Binding-site contacts:
Ligand atom C26 contacts residue PHE49 of chain 1.B at 3.4 Å (hydrophobic).
Ligand atom C02 contacts residue PHE49 of chain 1.B at 4.0 Å (hydrophobic).
Ligand atom C04 contacts residue LEU48 of chain 1.B at 3.7 Å (hydrophobic).
Ligand atom C05 contacts residue GLU26 of chain 1.C at 3.9 Å.
Ligand atom C09 contacts residue LEU48 of chain 1.B at 3.9 Å (hydrophobic).
Ligand atom O27 contacts residue GLU26 of chain 1.C at 3.5 Å.
Ligand atom O25 contacts residue PHE49 of chain 1.B at 3.5 Å.
Ligand atom O25 contacts residue ARG22 of chain 1.C at 4.1 Å.
Ligand atom N11 contacts residue ILE28 of chain 1.C at 3.8 Å.
Ligand atom C06 contacts residue SER52 of chain 1.B at 3.5 Å.
Ligand atom O24 contacts residue GLN51 of chain 1.B at 3.7 Å.
Ligand atom O14 contacts residue LEU48 of chain 1.B at 3.8 Å.
Ligand atom C07 contacts residue GLU26 of chain 1.C at 4.1 Å.
Ligand atom C03 contacts residue LEU23 of chain 1.C at 4.1 Å (hydrophobic).
Ligand atom C26 contacts residue ARG22 of chain 1.C at 3.2 Å.
Ligand atom C16 contacts residue TRP90 of chain 1.C at 3.8 Å (hydrophobic).
Ligand atom C26 contacts residue SER52 of chain 1.B at 3.5 Å.
Ligand atom C01 contacts residue SER52 of chain 1.B at 3.6 Å.
Ligand atom C15 contacts residue TYR82 of chain 1.B at 4.0 Å (hydrophobic).
Ligand atom C03 contacts residue PHE49 of chain 1.B at 4.0 Å (hydrophobic).
Ligand atom C15 contacts residue TRP90 of chain 1.C at 3.4 Å (hydrophobic).
Ligand atom CL1 contacts residue TRP90 of chain 1.C at 3.3 Å.
Ligand atom F22 contacts residue THR79 of chain 1.B at 3.5 Å.
Ligand atom F22 contacts residue ILE44 of chain 1.B at 3.1 Å.
Ligand atom C10 contacts residue LEU48 of chain 1.B at 4.1 Å (hydrophobic).
Ligand atom O27 contacts residue SER52 of chain 1.B at 3.3 Å (h-bond).
Ligand atom C17 contacts residue TRP90 of chain 1.C at 3.9 Å (hydrophobic).
Ligand atom C02 contacts residue LEU48 of chain 1.B at 3.6 Å (hydrophobic).
Ligand atom N12 contacts residue HIS60 of chain 1.C at 3.9 Å.
Ligand atom C19 contacts residue ILE44 of chain 1.B at 4.1 Å (hydrophobic).
Ligand atom C20 contacts residue LEU114 of chain 1.C at 4.2 Å (hydrophobic).
Ligand atom C01 contacts residue GLU26 of chain 1.C at 3.4 Å.
Ligand atom C21 contacts residue TYR82 of chain 1.B at 3.6 Å (hydrophobic).
Ligand atom C03 contacts residue LEU48 of chain 1.B at 3.4 Å (hydrophobic).
Ligand atom O24 contacts residue LEU48 of chain 1.B at 3.3 Å.
Ligand atom C02 contacts residue GLU26 of chain 1.C at 4.1 Å.
Ligand atom O27 contacts residue ARG22 of chain 1.C at 3.6 Å (salt-bridge).
Ligand atom F22 contacts residue VAL92 of chain 1.C at 3.6 Å.
Ligand atom C06 contacts residue GLU26 of chain 1.C at 3.2 Å.
Ligand atom C01 contacts residue LEU48 of chain 1.B at 4.2 Å (hydrophobic).

A protein and the small-molecule ligand that binds it are described below.
Small molecule (SMILES): O=C(NCc1ccc2c(c1)OCO2)c1nnc(Cc2ccc(F)cc2Cl)o1

Sequence of chain 1.B:
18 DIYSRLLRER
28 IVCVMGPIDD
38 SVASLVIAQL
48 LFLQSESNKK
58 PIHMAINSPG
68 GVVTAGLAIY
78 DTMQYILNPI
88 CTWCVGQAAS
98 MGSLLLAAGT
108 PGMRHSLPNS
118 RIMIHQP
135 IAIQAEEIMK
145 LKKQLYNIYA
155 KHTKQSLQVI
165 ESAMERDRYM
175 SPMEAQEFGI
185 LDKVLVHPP

Sequence of chain 1.C:
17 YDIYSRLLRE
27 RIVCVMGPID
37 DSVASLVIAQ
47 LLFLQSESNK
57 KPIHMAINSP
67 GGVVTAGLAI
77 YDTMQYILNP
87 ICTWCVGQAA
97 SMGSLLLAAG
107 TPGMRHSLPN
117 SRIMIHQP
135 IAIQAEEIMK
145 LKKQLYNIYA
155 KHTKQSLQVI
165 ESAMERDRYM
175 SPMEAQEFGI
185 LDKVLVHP